A small-molecule ligand and the protein it binds are described below.
Small molecule (SMILES): O[C@@H]1CO[C@@H]2OCC[C@@H]21

Binding-site contacts:
Ligand atom C1 contacts residue ASN24 of chain 2.A at 3.7 Å.
Ligand atom C2 contacts residue ASN24 of chain 2.A at 4.4 Å.
Ligand atom O2 contacts residue LYS31 of chain 2.A at 3.8 Å.
Ligand atom C3 contacts residue ASN27 of chain 2.A at 4.0 Å.
Ligand atom O3 contacts residue ASN24 of chain 2.A at 2.8 Å (h-bond).
Ligand atom C6 contacts residue ASN27 of chain 2.A at 4.3 Å.
Ligand atom C3 contacts residue LYS31 of chain 2.A at 3.6 Å.
Ligand atom C2 contacts residue ASN27 of chain 2.A at 3.7 Å.
Ligand atom C1 contacts residue GLN28 of chain 2.A at 4.2 Å.
Ligand atom O1 contacts residue LYS31 of chain 2.A at 3.4 Å (salt-bridge).
Ligand atom C1 contacts residue ASN27 of chain 2.A at 4.3 Å.

Sequence of chain 2.A:
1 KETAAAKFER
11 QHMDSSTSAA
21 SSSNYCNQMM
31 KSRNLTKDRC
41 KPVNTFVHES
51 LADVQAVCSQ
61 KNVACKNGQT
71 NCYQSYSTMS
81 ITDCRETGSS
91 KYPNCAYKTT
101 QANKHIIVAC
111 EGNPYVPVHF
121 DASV